Binding-site contacts:
Ligand atom C21 contacts residue TRP275 of chain 1.F at 3.5 Å (hydrophobic).
Ligand atom C33 contacts residue HIS219 of chain 1.F at 3.8 Å.
Ligand atom CL31 contacts residue ALA123 of chain 1.F at 3.6 Å.
Ligand atom C17 contacts residue ASP269 of chain 1.F at 3.4 Å.
Ligand atom C17 contacts residue TYR272 of chain 1.F at 3.6 Å (hydrophobic).
Ligand atom O13 contacts residue ARG173 of chain 1.F at 2.9 Å (salt-bridge).
Ligand atom C17 contacts residue CYS271 of chain 1.F at 3.8 Å (hydrophobic).
Ligand atom N36 contacts residue ARG173 of chain 1.F at 3.5 Å.
Ligand atom C12 contacts residue HIS321 of chain 1.F at 3.7 Å.
Ligand atom C2 contacts residue MES1 of chain 1.AA at 3.5 Å.
Ligand atom C25 contacts residue TYR272 of chain 1.F at 3.7 Å (hydrophobic).
Ligand atom C33 contacts residue GLY221 of chain 1.F at 3.8 Å.
Ligand atom N18 contacts residue ZN1 of chain 1.W at 2.1 Å.
Ligand atom C5 contacts residue TRP275 of chain 1.F at 3.7 Å (hydrophobic).
Ligand atom C17 contacts residue ZN1 of chain 1.W at 3.0 Å.
Ligand atom C17 contacts residue SO41 of chain 1.Y at 3.6 Å.
Ligand atom CL31 contacts residue PHE174 of chain 1.F at 3.8 Å.
Ligand atom N36 contacts residue GLY221 of chain 1.F at 3.2 Å.
Ligand atom C35 contacts residue GLN212 of chain 1.F at 3.5 Å.
Ligand atom C30 contacts residue ARG173 of chain 1.F at 3.6 Å.
Ligand atom N18 contacts residue HIS321 of chain 1.F at 3.3 Å (h-bond).
Ligand atom N36 contacts residue CYS225 of chain 1.F at 3.5 Å (h-bond).
Ligand atom C20 contacts residue ARG173 of chain 1.F at 3.8 Å.
Ligand atom C20 contacts residue MES1 of chain 1.AA at 3.6 Å.
Ligand atom N18 contacts residue ASP269 of chain 1.F at 3.2 Å (salt-bridge).
Ligand atom C8 contacts residue MES1 of chain 1.AA at 3.6 Å.
Ligand atom C29 contacts residue HIS219 of chain 1.F at 3.7 Å.
Ligand atom C12 contacts residue ZN1 of chain 1.W at 3.3 Å.
Ligand atom C2 contacts residue LEU320 of chain 1.F at 3.5 Å (hydrophobic).
Ligand atom N36 contacts residue SER222 of chain 1.F at 3.6 Å.
Ligand atom C16 contacts residue SO41 of chain 1.Y at 3.6 Å.
Ligand atom C14 contacts residue ARG173 of chain 1.F at 3.8 Å.
Ligand atom C4 contacts residue MES1 of chain 1.AA at 3.5 Å.
Ligand atom N36 contacts residue GLN212 of chain 1.F at 3.4 Å (h-bond).
Ligand atom C16 contacts residue TYR272 of chain 1.F at 3.5 Å (hydrophobic).
Ligand atom C27 contacts residue ARG173 of chain 1.F at 3.8 Å.
Ligand atom C35 contacts residue GLY221 of chain 1.F at 3.5 Å.
Ligand atom CL31 contacts residue CYS177 of chain 1.F at 3.7 Å.
Ligand atom C29 contacts residue TYR272 of chain 1.F at 3.5 Å (hydrophobic).
Ligand atom N18 contacts residue CYS271 of chain 1.F at 3.5 Å (h-bond).

This protein binds this small molecule.
Small molecule (SMILES): N#Cc1ccc(Cn2cncc2CN2CCN(c3cccc(Cl)c3)C(=O)C2)cc1

Sequence of chain 1.F:
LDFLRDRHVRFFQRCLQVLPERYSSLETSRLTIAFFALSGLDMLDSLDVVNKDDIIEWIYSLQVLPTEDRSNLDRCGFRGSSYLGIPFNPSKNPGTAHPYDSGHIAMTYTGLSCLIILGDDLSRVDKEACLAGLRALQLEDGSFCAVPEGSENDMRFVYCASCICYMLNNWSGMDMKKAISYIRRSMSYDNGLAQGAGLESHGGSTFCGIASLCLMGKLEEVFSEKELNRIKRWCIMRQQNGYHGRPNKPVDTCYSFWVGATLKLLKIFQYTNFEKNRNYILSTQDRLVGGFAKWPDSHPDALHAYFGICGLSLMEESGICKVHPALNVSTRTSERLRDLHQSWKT

Sequence of chain 1.E:
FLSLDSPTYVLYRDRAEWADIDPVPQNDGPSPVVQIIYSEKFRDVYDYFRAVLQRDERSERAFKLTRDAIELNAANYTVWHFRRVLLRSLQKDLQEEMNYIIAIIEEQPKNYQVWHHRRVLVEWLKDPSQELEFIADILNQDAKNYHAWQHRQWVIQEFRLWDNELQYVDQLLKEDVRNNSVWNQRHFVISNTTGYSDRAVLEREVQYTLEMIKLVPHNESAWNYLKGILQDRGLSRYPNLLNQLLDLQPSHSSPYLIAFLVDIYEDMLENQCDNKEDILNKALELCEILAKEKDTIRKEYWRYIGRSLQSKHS